A small-molecule ligand and the protein it binds are described below.
Small molecule (SMILES): C[C@H](N)C(=O)N[C@@H](C)C(=O)N1CCC[C@H]1C(=O)N[C@@H](CO)C(=O)N[C@@H](COP(=O)(O)O)C(=O)N[C@@H](CC1=c2ccccc2=NC1)C(=O)N[C@@H](CCCN=C(N)N)C(=O)N[C@H](C=O)CCC(N)=O

Binding-site contacts:
Ligand atom OE1 contacts residue VAL51 of chain 2.A at 3.6 Å.
Ligand atom CD contacts residue GLU187 of chain 2.A at 3.2 Å.
Ligand atom O contacts residue VAL183 of chain 2.A at 3.4 Å.
Ligand atom CA contacts residue ASN231 of chain 2.A at 3.5 Å.
Ligand atom N contacts residue ASN180 of chain 2.A at 2.8 Å (h-bond).
Ligand atom CB contacts residue TRP235 of chain 2.A at 3.6 Å (hydrophobic).
Ligand atom O contacts residue LEU179 of chain 2.A at 3.6 Å.
Ligand atom CB contacts residue ASN180 of chain 2.A at 3.8 Å.
Ligand atom CB contacts residue ASN231 of chain 2.A at 3.4 Å.
Ligand atom O contacts residue ASN231 of chain 2.A at 2.8 Å (h-bond).
Ligand atom O3P contacts residue ARG134 of chain 2.A at 2.8 Å (salt-bridge).
Ligand atom NE2 contacts residue VAL51 of chain 2.A at 3.7 Å.
Ligand atom CB contacts residue ASN180 of chain 2.A at 3.4 Å.
Ligand atom O contacts residue LEU234 of chain 2.A at 3.6 Å.
Ligand atom CZ3 contacts residue TJK1 of chain 2.C at 3.7 Å.
Ligand atom NE1 contacts residue TJK1 of chain 2.C at 3.3 Å.
Ligand atom N contacts residue LEU179 of chain 2.A at 3.5 Å.
Ligand atom CD1 contacts residue TJK1 of chain 2.C at 3.7 Å.
Ligand atom N contacts residue ASN231 of chain 2.A at 2.8 Å (h-bond).
Ligand atom O1P contacts residue ARG61 of chain 2.A at 3.0 Å (salt-bridge).
Ligand atom NH2 contacts residue LEU227 of chain 2.A at 3.6 Å.
Ligand atom CG contacts residue TJK1 of chain 2.C at 3.8 Å.
Ligand atom CA contacts residue ASN231 of chain 2.A at 3.7 Å.
Ligand atom CG contacts residue GLU187 of chain 2.A at 3.6 Å.
Ligand atom CB contacts residue ASN231 of chain 2.A at 3.7 Å.
Ligand atom CE3 contacts residue TJK1 of chain 2.C at 3.7 Å.
Ligand atom CZ2 contacts residue TJK1 of chain 2.C at 3.2 Å.
Ligand atom O1P contacts residue ARG134 of chain 2.A at 2.8 Å (salt-bridge).
Ligand atom O2P contacts residue ARG61 of chain 2.A at 2.9 Å (salt-bridge).
Ligand atom CA contacts residue LEU179 of chain 2.A at 3.6 Å (hydrophobic).
Ligand atom P contacts residue ARG61 of chain 2.A at 3.8 Å.
Ligand atom C contacts residue ASN180 of chain 2.A at 3.6 Å.
Ligand atom C contacts residue LEU179 of chain 2.A at 3.6 Å (hydrophobic).
Ligand atom CH2 contacts residue TJK1 of chain 2.C at 3.5 Å.
Ligand atom CE2 contacts residue TJK1 of chain 2.C at 3.4 Å.
Ligand atom P contacts residue ARG134 of chain 2.A at 3.8 Å.
Ligand atom O3P contacts residue TYR135 of chain 2.A at 2.6 Å (h-bond).
Ligand atom CD2 contacts residue TJK1 of chain 2.C at 3.7 Å.
Ligand atom CA contacts residue ASN180 of chain 2.A at 3.4 Å.
Ligand atom C contacts residue ASN231 of chain 2.A at 3.6 Å.

Sequence of chain 2.A:
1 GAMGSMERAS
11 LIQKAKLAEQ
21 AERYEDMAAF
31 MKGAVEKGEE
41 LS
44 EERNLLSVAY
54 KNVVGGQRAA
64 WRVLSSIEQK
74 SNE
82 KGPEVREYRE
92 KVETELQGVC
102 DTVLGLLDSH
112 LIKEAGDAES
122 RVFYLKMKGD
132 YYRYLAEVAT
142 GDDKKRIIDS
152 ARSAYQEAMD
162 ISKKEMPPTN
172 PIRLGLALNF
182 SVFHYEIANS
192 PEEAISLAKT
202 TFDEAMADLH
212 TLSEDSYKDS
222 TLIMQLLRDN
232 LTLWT